A small-molecule ligand and the protein it binds are described below.
Small molecule (SMILES): CC(=O)N[C@@H]1[C@@H](O)[C@H](O)[C@@H](CO)O[C@H]1O

Binding-site contacts:
Ligand atom O4 contacts residue HIS146 of chain 1.C at 3.9 Å.
Ligand atom N2 contacts residue ASN149 of chain 1.C at 2.9 Å (h-bond).
Ligand atom O7 contacts residue ASN149 of chain 1.C at 3.6 Å (h-bond).
Ligand atom C6 contacts residue ASN148 of chain 1.C at 4.3 Å.
Ligand atom C8 contacts residue MET153 of chain 1.C at 3.9 Å (hydrophobic).
Ligand atom C3 contacts residue HIS146 of chain 1.C at 4.2 Å.
Ligand atom C4 contacts residue ASN149 of chain 1.C at 4.4 Å.
Ligand atom C7 contacts residue MET153 of chain 1.C at 4.2 Å (hydrophobic).
Ligand atom N2 contacts residue MET153 of chain 1.C at 3.6 Å.
Ligand atom O3 contacts residue MET153 of chain 1.C at 4.1 Å.
Ligand atom O5 contacts residue ASN148 of chain 1.C at 3.9 Å.
Ligand atom C7 contacts residue SER151 of chain 1.C at 4.2 Å.
Ligand atom C8 contacts residue SER151 of chain 1.C at 3.4 Å.
Ligand atom C4 contacts residue HIS146 of chain 1.C at 4.3 Å.
Ligand atom C5 contacts residue ASN149 of chain 1.C at 3.8 Å.
Ligand atom C1 contacts residue HIS146 of chain 1.C at 4.2 Å.
Ligand atom N2 contacts residue SER151 of chain 1.C at 4.4 Å.
Ligand atom C8 contacts residue ASN149 of chain 1.C at 3.5 Å.
Ligand atom C5 contacts residue HIS146 of chain 1.C at 3.8 Å.
Ligand atom C3 contacts residue MET153 of chain 1.C at 4.3 Å (hydrophobic).
Ligand atom C1 contacts residue ASN148 of chain 1.C at 3.5 Å.
Ligand atom C2 contacts residue ASN149 of chain 1.C at 2.6 Å.
Ligand atom O6 contacts residue ASN148 of chain 1.C at 3.1 Å (h-bond).
Ligand atom O5 contacts residue ASN149 of chain 1.C at 2.4 Å (h-bond).
Ligand atom C3 contacts residue ASN149 of chain 1.C at 4.0 Å.
Ligand atom C7 contacts residue ASN149 of chain 1.C at 3.1 Å.
Ligand atom C1 contacts residue ASN149 of chain 1.C at 1.5 Å.

Sequence of chain 1.C:
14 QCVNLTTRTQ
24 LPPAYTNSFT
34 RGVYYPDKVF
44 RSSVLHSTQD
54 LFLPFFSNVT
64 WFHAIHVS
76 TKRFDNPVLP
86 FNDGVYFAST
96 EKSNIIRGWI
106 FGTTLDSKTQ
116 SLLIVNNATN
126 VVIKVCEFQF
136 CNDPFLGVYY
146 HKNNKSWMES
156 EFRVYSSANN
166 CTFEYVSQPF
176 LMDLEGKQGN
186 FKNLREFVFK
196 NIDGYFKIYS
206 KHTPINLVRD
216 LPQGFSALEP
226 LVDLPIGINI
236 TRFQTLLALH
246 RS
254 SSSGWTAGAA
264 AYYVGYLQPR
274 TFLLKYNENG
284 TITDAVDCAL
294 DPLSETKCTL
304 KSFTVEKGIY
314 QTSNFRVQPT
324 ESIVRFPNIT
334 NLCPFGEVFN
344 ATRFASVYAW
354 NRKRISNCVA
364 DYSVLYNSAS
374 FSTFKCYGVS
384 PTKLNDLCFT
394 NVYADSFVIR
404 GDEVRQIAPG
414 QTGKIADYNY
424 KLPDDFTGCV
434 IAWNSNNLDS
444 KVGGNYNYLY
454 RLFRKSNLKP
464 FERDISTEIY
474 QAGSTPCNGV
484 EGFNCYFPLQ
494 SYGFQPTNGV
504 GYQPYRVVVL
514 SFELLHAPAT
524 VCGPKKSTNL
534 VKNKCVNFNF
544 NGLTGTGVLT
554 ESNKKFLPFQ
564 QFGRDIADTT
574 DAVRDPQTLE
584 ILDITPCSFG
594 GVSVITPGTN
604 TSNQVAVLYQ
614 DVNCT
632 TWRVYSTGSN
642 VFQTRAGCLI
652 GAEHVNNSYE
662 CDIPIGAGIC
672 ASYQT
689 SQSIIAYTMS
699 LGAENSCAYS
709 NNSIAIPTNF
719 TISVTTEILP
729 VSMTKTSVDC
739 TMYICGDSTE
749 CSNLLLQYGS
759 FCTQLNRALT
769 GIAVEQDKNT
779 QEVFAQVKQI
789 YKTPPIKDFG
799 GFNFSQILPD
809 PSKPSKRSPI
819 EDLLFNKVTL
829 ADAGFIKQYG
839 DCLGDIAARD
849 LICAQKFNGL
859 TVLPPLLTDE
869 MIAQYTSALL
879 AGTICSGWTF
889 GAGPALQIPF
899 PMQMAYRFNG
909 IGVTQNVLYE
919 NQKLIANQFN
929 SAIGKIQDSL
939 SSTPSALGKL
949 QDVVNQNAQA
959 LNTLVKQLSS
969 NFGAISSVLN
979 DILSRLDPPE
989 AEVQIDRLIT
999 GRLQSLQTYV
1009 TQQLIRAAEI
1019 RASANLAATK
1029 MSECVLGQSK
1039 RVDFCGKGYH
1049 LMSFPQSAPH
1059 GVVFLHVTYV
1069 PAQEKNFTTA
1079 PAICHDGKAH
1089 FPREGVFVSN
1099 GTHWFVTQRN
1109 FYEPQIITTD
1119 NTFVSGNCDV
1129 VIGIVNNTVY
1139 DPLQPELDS